Sequence of chain 1.B:
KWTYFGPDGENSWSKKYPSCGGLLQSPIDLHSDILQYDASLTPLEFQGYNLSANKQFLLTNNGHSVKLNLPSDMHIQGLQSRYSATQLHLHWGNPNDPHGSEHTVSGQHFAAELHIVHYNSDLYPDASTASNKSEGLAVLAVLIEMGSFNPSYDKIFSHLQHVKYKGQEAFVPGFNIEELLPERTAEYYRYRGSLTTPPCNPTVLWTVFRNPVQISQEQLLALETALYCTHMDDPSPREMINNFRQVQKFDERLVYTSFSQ

This protein binds this small molecule.
Small molecule (SMILES): COC(=O)c1cc(S(N)(=O)=O)c(Cl)cc1S(=O)(=O)c1ccccc1

Binding-site contacts:
Ligand atom O14 contacts residue THR199 of chain 1.B at 3.1 Å (h-bond).
Ligand atom C6 contacts residue LEU197 of chain 1.B at 3.9 Å (hydrophobic).
Ligand atom N10 contacts residue HIS91 of chain 1.B at 2.8 Å (h-bond).
Ligand atom C4 contacts residue THR199 of chain 1.B at 3.5 Å.
Ligand atom O8 contacts residue TRP208 of chain 1.B at 3.8 Å.
Ligand atom N10 contacts residue HIS93 of chain 1.B at 3.1 Å (h-bond).
Ligand atom CL1 contacts residue VAL119 of chain 1.B at 3.9 Å.
Ligand atom S7 contacts residue HIS91 of chain 1.B at 3.9 Å.
Ligand atom C22 contacts residue PRO201 of chain 1.B at 3.7 Å (hydrophobic).
Ligand atom O8 contacts residue VAL119 of chain 1.B at 3.9 Å.
Ligand atom S7 contacts residue THR198 of chain 1.B at 3.9 Å.
Ligand atom O13 contacts residue THR199 of chain 1.B at 3.2 Å (h-bond).
Ligand atom C21 contacts residue LEU197 of chain 1.B at 3.9 Å (hydrophobic).
Ligand atom C2 contacts residue LEU197 of chain 1.B at 3.9 Å (hydrophobic).
Ligand atom O8 contacts residue HIS91 of chain 1.B at 3.4 Å.
Ligand atom C21 contacts residue SER133 of chain 1.B at 3.6 Å.
Ligand atom S7 contacts residue HIS117 of chain 1.B at 3.9 Å.
Ligand atom O14 contacts residue PRO200 of chain 1.B at 3.9 Å.
Ligand atom C20 contacts residue LEU197 of chain 1.B at 3.7 Å (hydrophobic).
Ligand atom CL1 contacts residue LEU197 of chain 1.B at 3.9 Å.
Ligand atom O9 contacts residue THR198 of chain 1.B at 3.0 Å (h-bond).
Ligand atom O8 contacts residue VAL141 of chain 1.B at 3.9 Å.
Ligand atom O18 contacts residue LYS69 of chain 1.B at 2.9 Å (salt-bridge).
Ligand atom CL1 contacts residue VAL141 of chain 1.B at 3.3 Å.
Ligand atom C1 contacts residue LEU197 of chain 1.B at 3.7 Å (hydrophobic).
Ligand atom C15 contacts residue PRO200 of chain 1.B at 3.3 Å (hydrophobic).
Ligand atom O8 contacts residue ZN1 of chain 1.I at 3.0 Å.
Ligand atom O17 contacts residue GLN89 of chain 1.B at 3.9 Å.
Ligand atom O9 contacts residue TRP208 of chain 1.B at 3.4 Å.
Ligand atom O8 contacts residue HIS117 of chain 1.B at 3.3 Å (h-bond).
Ligand atom N10 contacts residue HIS117 of chain 1.B at 3.5 Å (h-bond).
Ligand atom O18 contacts residue GLN89 of chain 1.B at 3.5 Å (h-bond).
Ligand atom N10 contacts residue ZN1 of chain 1.I at 1.8 Å.
Ligand atom S7 contacts residue ZN1 of chain 1.I at 3.0 Å.
Ligand atom C5 contacts residue THR199 of chain 1.B at 3.5 Å.
Ligand atom C12 contacts residue THR199 of chain 1.B at 3.1 Å.
Ligand atom O9 contacts residue LEU197 of chain 1.B at 3.4 Å.
Ligand atom N10 contacts residue THR198 of chain 1.B at 3.2 Å (h-bond).
Ligand atom C1 contacts residue VAL119 of chain 1.B at 3.9 Å (hydrophobic).
Ligand atom C15 contacts residue THR199 of chain 1.B at 3.4 Å.